Sequence of chain 1.C:
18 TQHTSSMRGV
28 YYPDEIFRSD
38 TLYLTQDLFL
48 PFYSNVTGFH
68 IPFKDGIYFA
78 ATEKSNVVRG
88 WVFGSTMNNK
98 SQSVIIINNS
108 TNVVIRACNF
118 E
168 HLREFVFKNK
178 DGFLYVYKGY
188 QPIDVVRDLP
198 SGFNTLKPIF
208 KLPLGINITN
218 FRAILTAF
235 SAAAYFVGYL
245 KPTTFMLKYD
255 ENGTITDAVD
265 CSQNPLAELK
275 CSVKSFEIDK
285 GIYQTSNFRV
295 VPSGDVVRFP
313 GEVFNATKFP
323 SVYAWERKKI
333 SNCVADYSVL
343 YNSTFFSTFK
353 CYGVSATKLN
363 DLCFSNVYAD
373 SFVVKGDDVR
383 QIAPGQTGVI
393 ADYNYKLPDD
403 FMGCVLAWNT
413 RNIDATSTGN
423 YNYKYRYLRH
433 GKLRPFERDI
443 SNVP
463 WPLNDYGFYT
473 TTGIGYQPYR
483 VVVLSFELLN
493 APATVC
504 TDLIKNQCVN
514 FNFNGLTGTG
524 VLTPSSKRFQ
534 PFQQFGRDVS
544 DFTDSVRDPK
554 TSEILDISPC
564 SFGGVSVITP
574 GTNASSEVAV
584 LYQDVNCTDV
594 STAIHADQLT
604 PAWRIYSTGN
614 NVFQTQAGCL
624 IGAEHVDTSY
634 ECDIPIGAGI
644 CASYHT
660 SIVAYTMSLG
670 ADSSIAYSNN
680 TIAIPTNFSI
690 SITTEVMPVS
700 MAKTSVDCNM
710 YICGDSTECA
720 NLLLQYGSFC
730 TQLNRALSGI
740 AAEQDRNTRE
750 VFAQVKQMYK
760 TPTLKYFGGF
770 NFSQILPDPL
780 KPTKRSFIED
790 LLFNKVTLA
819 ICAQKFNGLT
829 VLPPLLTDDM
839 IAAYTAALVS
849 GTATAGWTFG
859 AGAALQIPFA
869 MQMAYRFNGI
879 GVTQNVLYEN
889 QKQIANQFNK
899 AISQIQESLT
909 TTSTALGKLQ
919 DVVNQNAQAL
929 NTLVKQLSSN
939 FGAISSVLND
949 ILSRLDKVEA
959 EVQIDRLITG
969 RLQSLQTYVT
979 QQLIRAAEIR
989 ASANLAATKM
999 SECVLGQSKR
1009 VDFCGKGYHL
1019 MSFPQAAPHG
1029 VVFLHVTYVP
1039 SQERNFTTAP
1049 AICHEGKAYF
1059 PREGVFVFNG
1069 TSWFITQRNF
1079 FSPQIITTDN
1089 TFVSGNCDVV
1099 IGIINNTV

A protein and the small-molecule ligand that binds it are described below.
Small molecule (SMILES): CC(=O)N[C@@H]1[C@@H](O)[C@H](O)[C@@H](CO)O[C@H]1O

Binding-site contacts:
Ligand atom O5 contacts residue ASN686 of chain 1.C at 2.4 Å (h-bond).
Ligand atom C8 contacts residue THR685 of chain 1.C at 4.4 Å.
Ligand atom C1 contacts residue ASN686 of chain 1.C at 1.4 Å.
Ligand atom O5 contacts residue GLN891 of chain 1.C at 4.3 Å.
Ligand atom C1 contacts residue GLN891 of chain 1.C at 4.1 Å.
Ligand atom C1 contacts residue GLN1040 of chain 1.C at 4.5 Å.
Ligand atom C8 contacts residue ASN686 of chain 1.C at 4.2 Å.
Ligand atom C3 contacts residue ASN686 of chain 1.C at 3.8 Å.
Ligand atom N2 contacts residue ASN686 of chain 1.C at 2.9 Å (h-bond).
Ligand atom C5 contacts residue ASN686 of chain 1.C at 3.7 Å.
Ligand atom O7 contacts residue ASN686 of chain 1.C at 3.6 Å.
Ligand atom C2 contacts residue ASN686 of chain 1.C at 2.5 Å.
Ligand atom C7 contacts residue ASN686 of chain 1.C at 3.5 Å.
Ligand atom C5 contacts residue GLN891 of chain 1.C at 3.9 Å.
Ligand atom C4 contacts residue ASN686 of chain 1.C at 4.2 Å.
Ligand atom O7 contacts residue GLN1040 of chain 1.C at 4.2 Å.